Binding-site contacts:
Ligand atom C4 contacts residue ASN154 of chain 3.B at 4.0 Å.
Ligand atom O6 contacts residue GLU150 of chain 3.B at 3.7 Å.
Ligand atom C8 contacts residue ASN154 of chain 3.B at 4.2 Å.
Ligand atom C8 contacts residue THR156 of chain 3.B at 4.1 Å.
Ligand atom O5 contacts residue ASN154 of chain 3.B at 2.3 Å (h-bond).
Ligand atom C3 contacts residue ASN154 of chain 3.B at 3.5 Å.
Ligand atom C1 contacts residue ASN154 of chain 3.B at 1.4 Å.
Ligand atom O5 contacts residue SER151 of chain 3.B at 4.5 Å.
Ligand atom C5 contacts residue ASN154 of chain 3.B at 3.1 Å.
Ligand atom C6 contacts residue GLU147 of chain 3.B at 3.6 Å.
Ligand atom C6 contacts residue ASN154 of chain 3.B at 4.3 Å.
Ligand atom C7 contacts residue THR156 of chain 3.B at 4.3 Å.
Ligand atom C1 contacts residue GLU150 of chain 3.B at 4.2 Å.
Ligand atom C7 contacts residue ASN154 of chain 3.B at 3.1 Å.
Ligand atom O6 contacts residue GLU147 of chain 3.B at 3.6 Å.
Ligand atom O7 contacts residue ASN154 of chain 3.B at 3.4 Å (h-bond).
Ligand atom O5 contacts residue GLU150 of chain 3.B at 3.5 Å.
Ligand atom C2 contacts residue ASN154 of chain 3.B at 2.5 Å.
Ligand atom N2 contacts residue ASN154 of chain 3.B at 2.7 Å (h-bond).
Ligand atom N2 contacts residue THR156 of chain 3.B at 4.0 Å.

Sequence of chain 3.B:
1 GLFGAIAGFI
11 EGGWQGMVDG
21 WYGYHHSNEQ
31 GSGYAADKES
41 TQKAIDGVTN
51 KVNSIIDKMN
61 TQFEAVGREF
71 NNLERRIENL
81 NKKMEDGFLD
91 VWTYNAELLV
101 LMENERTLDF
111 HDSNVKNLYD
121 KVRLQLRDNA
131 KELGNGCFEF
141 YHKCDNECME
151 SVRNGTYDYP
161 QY

The protein below binds the small molecule below.
Small molecule (SMILES): CC(=O)N[C@@H]1[C@@H](O)[C@H](O)[C@@H](CO)O[C@H]1O